Sequence of chain 3.A:
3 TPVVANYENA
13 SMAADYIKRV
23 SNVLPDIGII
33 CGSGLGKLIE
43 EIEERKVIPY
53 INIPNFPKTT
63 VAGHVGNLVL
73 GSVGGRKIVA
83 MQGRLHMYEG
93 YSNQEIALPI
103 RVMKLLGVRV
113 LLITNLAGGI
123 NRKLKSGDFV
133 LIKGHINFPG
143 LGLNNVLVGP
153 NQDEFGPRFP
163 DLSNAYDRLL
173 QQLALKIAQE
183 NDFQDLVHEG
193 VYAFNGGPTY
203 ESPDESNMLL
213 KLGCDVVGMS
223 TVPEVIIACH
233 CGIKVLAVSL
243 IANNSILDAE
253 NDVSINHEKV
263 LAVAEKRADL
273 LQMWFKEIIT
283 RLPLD

This protein binds this small molecule.
Small molecule (SMILES): Nc1ccnc(=O)[nH]1

Binding-site contacts:
Ligand atom C6 contacts residue LEU118 of chain 3.A at 3.7 Å (hydrophobic).
Ligand atom C4 contacts residue ALA119 of chain 3.A at 3.9 Å (hydrophobic).
Ligand atom C4 contacts residue GLY120 of chain 3.A at 3.4 Å.
Ligand atom N4 contacts residue GLU203 of chain 3.A at 3.1 Å (salt-bridge).
Ligand atom N3 contacts residue VAL219 of chain 3.A at 3.9 Å.
Ligand atom C2 contacts residue GLY120 of chain 3.A at 4.1 Å.
Ligand atom N4 contacts residue TYR202 of chain 3.A at 4.0 Å.
Ligand atom C5 contacts residue ASN245 of chain 3.A at 3.8 Å.
Ligand atom N4 contacts residue GLY120 of chain 3.A at 3.4 Å.
Ligand atom C2 contacts residue GLY220 of chain 3.A at 4.1 Å.
Ligand atom N3 contacts residue GLU203 of chain 3.A at 3.2 Å (salt-bridge).
Ligand atom C6 contacts residue VAL262 of chain 3.A at 4.0 Å (hydrophobic).
Ligand atom C5 contacts residue VAL262 of chain 3.A at 3.8 Å (hydrophobic).
Ligand atom C2 contacts residue TYR202 of chain 3.A at 3.8 Å (hydrophobic).
Ligand atom O2 contacts residue GLU203 of chain 3.A at 4.1 Å.
Ligand atom C4 contacts residue GLU203 of chain 3.A at 3.9 Å.
Ligand atom O2 contacts residue VAL219 of chain 3.A at 3.8 Å.
Ligand atom C5 contacts residue TYR202 of chain 3.A at 3.9 Å (hydrophobic).
Ligand atom C5 contacts residue ALA119 of chain 3.A at 3.7 Å (hydrophobic).
Ligand atom N4 contacts residue ILE257 of chain 3.A at 4.1 Å.
Ligand atom C6 contacts residue R1P1 of chain 3.C at 3.9 Å.
Ligand atom N4 contacts residue SER247 of chain 3.A at 4.0 Å.
Ligand atom C4 contacts residue TYR202 of chain 3.A at 3.6 Å (hydrophobic).
Ligand atom N1 contacts residue TYR202 of chain 3.A at 4.0 Å.
Ligand atom N1 contacts residue R1P1 of chain 3.C at 3.9 Å.
Ligand atom C4 contacts residue ASN245 of chain 3.A at 3.7 Å.
Ligand atom N3 contacts residue TYR202 of chain 3.A at 3.4 Å.
Ligand atom O2 contacts residue GLY220 of chain 3.A at 3.3 Å.
Ligand atom C5 contacts residue ALA244 of chain 3.A at 3.9 Å (hydrophobic).
Ligand atom O2 contacts residue MET221 of chain 3.A at 3.5 Å.
Ligand atom C2 contacts residue GLU203 of chain 3.A at 4.1 Å.
Ligand atom C6 contacts residue TYR202 of chain 3.A at 4.0 Å (hydrophobic).
Ligand atom N4 contacts residue ASN245 of chain 3.A at 2.8 Å (h-bond).
Ligand atom N1 contacts residue ALA119 of chain 3.A at 4.0 Å.
Ligand atom C2 contacts residue VAL219 of chain 3.A at 3.8 Å (hydrophobic).
Ligand atom C6 contacts residue ALA119 of chain 3.A at 3.9 Å (hydrophobic).
Ligand atom N3 contacts residue GLY120 of chain 3.A at 3.6 Å.
Ligand atom C6 contacts residue GLY120 of chain 3.A at 4.2 Å.
Ligand atom C5 contacts residue GLY120 of chain 3.A at 3.7 Å.
Ligand atom N1 contacts residue LEU118 of chain 3.A at 3.4 Å (h-bond).